Sequence of chain 1.A:
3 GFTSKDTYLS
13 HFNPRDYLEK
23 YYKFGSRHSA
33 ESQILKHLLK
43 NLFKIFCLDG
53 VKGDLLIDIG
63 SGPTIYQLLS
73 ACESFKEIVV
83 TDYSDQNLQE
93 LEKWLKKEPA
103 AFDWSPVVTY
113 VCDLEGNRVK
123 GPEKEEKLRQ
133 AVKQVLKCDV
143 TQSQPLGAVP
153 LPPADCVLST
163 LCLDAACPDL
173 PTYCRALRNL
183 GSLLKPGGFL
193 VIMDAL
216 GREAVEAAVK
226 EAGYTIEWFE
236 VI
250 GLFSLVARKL

The protein below binds the small molecule below.
Small molecule (SMILES): CCCCCCN1CC(=O)N[C@@H](CC2=c3ccccc3=NC2)C(=O)N2CCC[C@H]2C(=O)N[C@H](C=O)CSCC(=O)N[C@@H](Cc2ccccc2)C(=O)N[C@@H](Cc2ccc(C(N)=O)cc2)C(=O)N[C@@H](CCCN=C(N)N)C(=O)NCC1=O

Sequence of chain 1.D:
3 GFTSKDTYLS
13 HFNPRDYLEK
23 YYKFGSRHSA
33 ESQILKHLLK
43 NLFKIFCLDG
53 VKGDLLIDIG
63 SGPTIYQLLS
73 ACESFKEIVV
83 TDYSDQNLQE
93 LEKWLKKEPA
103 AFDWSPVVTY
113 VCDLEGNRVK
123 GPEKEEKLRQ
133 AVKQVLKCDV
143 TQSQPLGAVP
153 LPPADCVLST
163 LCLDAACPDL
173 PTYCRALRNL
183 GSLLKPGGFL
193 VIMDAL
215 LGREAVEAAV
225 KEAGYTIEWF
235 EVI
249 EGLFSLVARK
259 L

Binding-site contacts:
Ligand atom CD2 contacts residue TYR19 of chain 1.A at 3.5 Å (hydrophobic).
Ligand atom NE contacts residue THR162 of chain 1.D at 3.1 Å (h-bond).
Ligand atom CD2 contacts residue PHE4 of chain 1.D at 3.5 Å (hydrophobic).
Ligand atom O contacts residue ASN89 of chain 1.D at 3.0 Å (h-bond).
Ligand atom O contacts residue GLY64 of chain 1.D at 3.5 Å.
Ligand atom CH contacts residue PHE14 of chain 1.A at 3.5 Å (hydrophobic).
Ligand atom CE3 contacts residue ALA168 of chain 1.D at 3.6 Å (hydrophobic).
Ligand atom CB contacts residue TYR85 of chain 1.D at 3.5 Å (hydrophobic).
Ligand atom O contacts residue TYR10 of chain 1.D at 3.0 Å (h-bond).
Ligand atom NH2 contacts residue SER63 of chain 1.D at 3.2 Å (h-bond).
Ligand atom CZ1 contacts residue PHE14 of chain 1.A at 3.5 Å (hydrophobic).
Ligand atom O contacts residue TYR10 of chain 1.D at 3.4 Å (h-bond).
Ligand atom O contacts residue THR9 of chain 1.D at 3.3 Å.
Ligand atom O contacts residue ALA167 of chain 1.D at 3.4 Å.
Ligand atom NH2 contacts residue GLN69 of chain 1.D at 3.6 Å.
Ligand atom O contacts residue TYR85 of chain 1.D at 3.0 Å (h-bond).
Ligand atom CA contacts residue ASP84 of chain 1.D at 3.5 Å.
Ligand atom O contacts residue VAL142 of chain 1.D at 3.0 Å (h-bond).
Ligand atom NH2 contacts residue THR162 of chain 1.D at 3.0 Å (h-bond).
Ligand atom NH1 contacts residue THR66 of chain 1.D at 3.4 Å.
Ligand atom CZ contacts residue SER63 of chain 1.D at 3.6 Å.
Ligand atom OT contacts residue PHE14 of chain 1.A at 3.6 Å.
Ligand atom NE1 contacts residue VAL142 of chain 1.D at 3.5 Å.
Ligand atom O contacts residue ASP84 of chain 1.D at 3.2 Å (salt-bridge).
Ligand atom N contacts residue ASP84 of chain 1.D at 3.0 Å (salt-bridge).
Ligand atom CZ contacts residue GLY62 of chain 1.D at 3.5 Å.
Ligand atom O contacts residue ASP141 of chain 1.D at 3.3 Å.
Ligand atom CD1 contacts residue ALA167 of chain 1.D at 3.3 Å (hydrophobic).
Ligand atom NT contacts residue THR9 of chain 1.D at 2.9 Å (h-bond).
Ligand atom CT contacts residue SER161 of chain 1.D at 3.4 Å.
Ligand atom NE contacts residue GLY62 of chain 1.D at 3.4 Å (h-bond).
Ligand atom CG contacts residue PHE4 of chain 1.D at 3.5 Å (hydrophobic).
Ligand atom CE1 contacts residue PHE14 of chain 1.A at 3.6 Å (hydrophobic).
Ligand atom NH2 contacts residue GLY62 of chain 1.D at 3.1 Å (h-bond).
Ligand atom NH1 contacts residue SER63 of chain 1.D at 3.4 Å (h-bond).
Ligand atom NT contacts residue PHE14 of chain 1.A at 3.4 Å.
Ligand atom CE1 contacts residue SER6 of chain 1.D at 3.5 Å.
Ligand atom C1 contacts residue CYS140 of chain 1.D at 3.6 Å (hydrophobic).
Ligand atom O contacts residue TYR85 of chain 1.D at 3.5 Å.
Ligand atom CH2 contacts residue PRO170 of chain 1.D at 3.5 Å (hydrophobic).